A protein and the small-molecule ligand that binds it are described below.
Small molecule (SMILES): CC(=O)N[C@@H]1[C@@H](O)[C@H](O)[C@@H](CO)O[C@H]1O

Sequence of chain 1.B:
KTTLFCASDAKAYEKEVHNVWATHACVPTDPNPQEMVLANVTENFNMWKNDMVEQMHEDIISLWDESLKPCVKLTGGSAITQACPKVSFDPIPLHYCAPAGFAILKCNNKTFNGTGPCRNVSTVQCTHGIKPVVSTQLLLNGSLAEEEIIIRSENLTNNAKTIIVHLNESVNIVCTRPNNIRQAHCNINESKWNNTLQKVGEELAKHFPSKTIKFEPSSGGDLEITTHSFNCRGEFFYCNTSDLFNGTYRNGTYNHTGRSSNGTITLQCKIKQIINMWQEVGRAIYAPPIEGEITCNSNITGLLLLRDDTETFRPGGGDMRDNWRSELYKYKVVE

Binding-site contacts:
Ligand atom C1 contacts residue SER255 of chain 1.B at 3.8 Å.
Ligand atom O7 contacts residue ASN253 of chain 1.B at 3.5 Å (h-bond).
Ligand atom N2 contacts residue ASN253 of chain 1.B at 3.0 Å (h-bond).
Ligand atom C7 contacts residue ASN253 of chain 1.B at 3.5 Å.
Ligand atom C8 contacts residue LEU236 of chain 1.B at 4.0 Å (hydrophobic).
Ligand atom C4 contacts residue ASN253 of chain 1.B at 4.2 Å.
Ligand atom C5 contacts residue ASN253 of chain 1.B at 3.6 Å.
Ligand atom C8 contacts residue THR239 of chain 1.B at 3.5 Å.
Ligand atom C6 contacts residue SER255 of chain 1.B at 4.5 Å.
Ligand atom C8 contacts residue THR240 of chain 1.B at 3.6 Å.
Ligand atom O5 contacts residue ASN253 of chain 1.B at 2.3 Å (h-bond).
Ligand atom O6 contacts residue ASN253 of chain 1.B at 4.4 Å.
Ligand atom O6 contacts residue SER255 of chain 1.B at 4.4 Å.
Ligand atom C3 contacts residue ASN253 of chain 1.B at 3.8 Å.
Ligand atom C7 contacts residue THR240 of chain 1.B at 4.5 Å.
Ligand atom O5 contacts residue SER255 of chain 1.B at 3.8 Å.
Ligand atom C1 contacts residue ASN253 of chain 1.B at 1.4 Å.
Ligand atom C5 contacts residue SER255 of chain 1.B at 3.9 Å.
Ligand atom C2 contacts residue ASN253 of chain 1.B at 2.5 Å.